Binding-site contacts:
Ligand atom CG contacts residue ALA47 of chain 1.A at 3.7 Å (hydrophobic).
Ligand atom CD contacts residue ALA47 of chain 1.A at 3.5 Å (hydrophobic).
Ligand atom CG contacts residue THR40 of chain 1.A at 3.4 Å.
Ligand atom CG contacts residue ASN70 of chain 1.A at 3.5 Å.
Ligand atom CB contacts residue PHE38 of chain 1.A at 3.8 Å (hydrophobic).
Ligand atom OH contacts residue GLY80 of chain 1.A at 3.8 Å.
Ligand atom O contacts residue SER39 of chain 1.A at 3.1 Å (h-bond).
Ligand atom CD2 contacts residue ALA41 of chain 1.A at 3.7 Å (hydrophobic).
Ligand atom CB contacts residue ALA41 of chain 1.A at 3.8 Å (hydrophobic).
Ligand atom C contacts residue GLN45 of chain 1.A at 3.3 Å.
Ligand atom O contacts residue GLN45 of chain 1.A at 3.0 Å (h-bond).
Ligand atom CA contacts residue GLN45 of chain 1.A at 3.5 Å.
Ligand atom CB contacts residue ASN70 of chain 1.A at 3.6 Å.
Ligand atom N contacts residue SER39 of chain 1.A at 3.0 Å (h-bond).
Ligand atom CG2 contacts residue VAL48 of chain 1.A at 3.8 Å (hydrophobic).
Ligand atom N contacts residue GLN45 of chain 1.A at 3.2 Å (h-bond).
Ligand atom CE1 contacts residue THR40 of chain 1.A at 3.8 Å.
Ligand atom O contacts residue MET16 of chain 1.A at 2.9 Å (h-bond).
Ligand atom CB contacts residue GLN150 of chain 3.A at 3.5 Å.
Ligand atom O contacts residue PHE38 of chain 1.A at 3.5 Å.
Ligand atom C contacts residue THR49 of chain 1.A at 3.9 Å.
Ligand atom CA contacts residue THR49 of chain 1.A at 3.8 Å.
Ligand atom CE1 contacts residue GLY80 of chain 1.A at 3.5 Å.
Ligand atom CD2 contacts residue THR40 of chain 1.A at 3.7 Å.
Ligand atom C contacts residue SER39 of chain 1.A at 3.6 Å.
Ligand atom O contacts residue GLN45 of chain 1.A at 3.7 Å.
Ligand atom O contacts residue VAL48 of chain 1.A at 3.7 Å.
Ligand atom O contacts residue ALA41 of chain 1.A at 3.4 Å (h-bond).
Ligand atom CB contacts residue GLN45 of chain 1.A at 3.8 Å.
Ligand atom O contacts residue THR49 of chain 1.A at 3.2 Å (h-bond).
Ligand atom CG1 contacts residue THR15 of chain 1.A at 3.3 Å.
Ligand atom N contacts residue GLN150 of chain 3.A at 3.7 Å.
Ligand atom CG2 contacts residue THR49 of chain 1.A at 3.1 Å.
Ligand atom CD1 contacts residue THR40 of chain 1.A at 3.5 Å.
Ligand atom CA contacts residue ALA47 of chain 1.A at 3.4 Å (hydrophobic).
Ligand atom O contacts residue THR15 of chain 1.A at 3.4 Å.
Ligand atom CZ contacts residue GLY80 of chain 1.A at 3.9 Å.
Ligand atom CD1 contacts residue PHE38 of chain 1.A at 3.2 Å (hydrophobic).
Ligand atom CB contacts residue ALA47 of chain 1.A at 3.7 Å (hydrophobic).
Ligand atom CA contacts residue SER39 of chain 1.A at 3.3 Å.

This protein binds this small molecule.
Small molecule (SMILES): CC[C@H](C)[C@H](NC(=O)[C@H](Cc1ccc(O)cc1)NC(=O)[C@@H](NC(=O)[C@@H]1CCCN1)C(C)C)C(=O)N1CCC[C@H]1C(=O)N1CCC[C@H]1C(=O)N1CCC[C@H]1C(N)=O

Sequence of chain 1.A:
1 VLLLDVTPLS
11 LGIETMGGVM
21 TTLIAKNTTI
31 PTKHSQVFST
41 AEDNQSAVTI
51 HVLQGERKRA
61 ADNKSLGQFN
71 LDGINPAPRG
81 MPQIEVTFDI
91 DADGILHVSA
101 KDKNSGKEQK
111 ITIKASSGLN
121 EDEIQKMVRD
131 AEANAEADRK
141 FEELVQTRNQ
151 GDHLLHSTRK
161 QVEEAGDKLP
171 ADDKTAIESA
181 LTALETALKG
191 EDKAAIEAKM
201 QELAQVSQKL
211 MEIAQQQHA

Sequence of chain 3.A:
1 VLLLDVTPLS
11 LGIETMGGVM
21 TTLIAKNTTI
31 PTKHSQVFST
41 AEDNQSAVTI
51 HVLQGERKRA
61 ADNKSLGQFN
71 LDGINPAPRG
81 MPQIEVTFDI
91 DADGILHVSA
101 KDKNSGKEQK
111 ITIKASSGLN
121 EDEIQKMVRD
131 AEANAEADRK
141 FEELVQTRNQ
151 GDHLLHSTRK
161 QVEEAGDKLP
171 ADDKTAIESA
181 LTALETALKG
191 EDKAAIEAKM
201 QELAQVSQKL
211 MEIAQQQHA